Binding-site contacts:
Ligand atom N7 contacts residue LYS165 of chain 1.D at 2.9 Å (salt-bridge).
Ligand atom C6 contacts residue PHE186 of chain 1.D at 3.5 Å (hydrophobic).
Ligand atom CAJ contacts residue THR141 of chain 1.D at 3.6 Å.
Ligand atom C2 contacts residue PHE186 of chain 1.D at 3.4 Å (hydrophobic).
Ligand atom CAL contacts residue THR141 of chain 1.D at 3.4 Å.
Ligand atom OAF contacts residue LYS140 of chain 1.D at 3.5 Å (salt-bridge).
Ligand atom O6 contacts residue LYS185 of chain 1.D at 3.4 Å (salt-bridge).
Ligand atom OAF contacts residue ASP137 of chain 1.D at 3.1 Å (salt-bridge).
Ligand atom N1 contacts residue VAL187 of chain 1.D at 2.9 Å (h-bond).
Ligand atom OAD contacts residue LYS140 of chain 1.D at 3.8 Å.
Ligand atom O6 contacts residue VAL187 of chain 1.D at 3.0 Å (h-bond).
Ligand atom C6 contacts residue VAL187 of chain 1.D at 3.8 Å (hydrophobic).
Ligand atom OAF contacts residue GLY139 of chain 1.D at 2.4 Å (h-bond).
Ligand atom OAE contacts residue THR138 of chain 1.D at 3.1 Å (h-bond).
Ligand atom C4 contacts residue PHE186 of chain 1.D at 3.7 Å (hydrophobic).
Ligand atom C2 contacts residue ASP193 of chain 1.D at 3.8 Å.
Ligand atom C6 contacts residue LYS165 of chain 1.D at 3.4 Å.
Ligand atom PAX contacts residue ASP137 of chain 1.D at 3.6 Å.
Ligand atom O6 contacts residue PHE186 of chain 1.D at 3.3 Å.
Ligand atom CAN contacts residue ASP137 of chain 1.D at 3.5 Å.
Ligand atom PAX contacts residue GLY139 of chain 1.D at 3.8 Å.
Ligand atom N2 contacts residue ASP193 of chain 1.D at 2.6 Å (salt-bridge).
Ligand atom OAE contacts residue ASP137 of chain 1.D at 3.1 Å.
Ligand atom N1 contacts residue PHE186 of chain 1.D at 3.5 Å.
Ligand atom C8 contacts residue ASP137 of chain 1.D at 3.5 Å.
Ligand atom CAN contacts residue ILE135 of chain 1.D at 3.4 Å (hydrophobic).
Ligand atom C2 contacts residue VAL187 of chain 1.D at 3.7 Å (hydrophobic).
Ligand atom N2 contacts residue VAL187 of chain 1.D at 3.6 Å.
Ligand atom OAD contacts residue THR141 of chain 1.D at 2.6 Å (h-bond).
Ligand atom C5 contacts residue LYS165 of chain 1.D at 3.4 Å.
Ligand atom O6 contacts residue LYS165 of chain 1.D at 2.5 Å (salt-bridge).
Ligand atom C5 contacts residue PHE186 of chain 1.D at 3.6 Å (hydrophobic).
Ligand atom NAA contacts residue THR141 of chain 1.D at 3.8 Å.
Ligand atom CAG contacts residue THR141 of chain 1.D at 3.7 Å.
Ligand atom PAX contacts residue THR138 of chain 1.D at 3.5 Å.
Ligand atom N3 contacts residue PHE186 of chain 1.D at 3.6 Å.
Ligand atom NAA contacts residue LEU101 of chain 1.D at 3.6 Å (h-bond).
Ligand atom CAG contacts residue MG1 of chain 1.L at 3.6 Å.
Ligand atom OAF contacts residue THR138 of chain 1.D at 2.7 Å (h-bond).
Ligand atom N2 contacts residue PHE186 of chain 1.D at 3.6 Å.

Sequence of chain 1.D:
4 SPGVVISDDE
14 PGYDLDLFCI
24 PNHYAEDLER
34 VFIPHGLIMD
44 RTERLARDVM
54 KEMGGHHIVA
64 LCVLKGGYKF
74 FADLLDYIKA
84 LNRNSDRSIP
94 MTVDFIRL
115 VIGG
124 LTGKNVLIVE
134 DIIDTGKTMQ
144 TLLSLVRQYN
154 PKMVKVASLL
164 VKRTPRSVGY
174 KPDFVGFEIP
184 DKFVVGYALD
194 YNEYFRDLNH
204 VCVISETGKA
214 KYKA

This small molecule binds to this protein.
Small molecule (SMILES): NCCCN(CCn1cnc2c(=O)[nH]c(N)nc21)CCP(=O)(O)O